Sequence of chain 1.B:
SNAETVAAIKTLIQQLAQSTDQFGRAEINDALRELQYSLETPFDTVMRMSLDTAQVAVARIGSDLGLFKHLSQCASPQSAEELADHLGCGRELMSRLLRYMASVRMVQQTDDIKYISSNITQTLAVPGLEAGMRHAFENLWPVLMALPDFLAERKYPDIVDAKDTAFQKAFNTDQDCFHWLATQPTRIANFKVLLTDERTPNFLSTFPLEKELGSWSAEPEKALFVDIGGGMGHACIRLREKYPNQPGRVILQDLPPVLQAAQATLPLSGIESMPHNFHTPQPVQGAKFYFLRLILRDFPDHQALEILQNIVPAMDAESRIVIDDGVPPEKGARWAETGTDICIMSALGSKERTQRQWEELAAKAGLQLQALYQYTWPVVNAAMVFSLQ

Binding-site contacts:
Ligand atom C26 contacts residue LEU145 of chain 1.B at 3.6 Å (hydrophobic).
Ligand atom C11 contacts residue HIS151 of chain 1.B at 3.6 Å.
Ligand atom O16 contacts residue ARG313 of chain 1.B at 3.8 Å.
Ligand atom N03 contacts residue ILE360 of chain 1.B at 3.8 Å.
Ligand atom C06 contacts residue HIS151 of chain 1.B at 3.9 Å.
Ligand atom C22 contacts residue MET63 of chain 1.A at 3.5 Å (hydrophobic).
Ligand atom C21 contacts residue LEU156 of chain 1.B at 3.8 Å (hydrophobic).
Ligand atom N03 contacts residue ASP314 of chain 1.B at 2.7 Å (salt-bridge).
Ligand atom C06 contacts residue EDO1 of chain 1.Q at 3.9 Å.
Ligand atom C12 contacts residue CYS193 of chain 1.B at 3.5 Å (hydrophobic).
Ligand atom C15 contacts residue EDO1 of chain 1.Q at 3.8 Å.
Ligand atom O09 contacts residue ARG313 of chain 1.B at 2.8 Å.
Ligand atom C24 contacts residue PHE59 of chain 1.A at 3.7 Å (hydrophobic).
Ligand atom O16 contacts residue GOL1 of chain 1.N at 3.5 Å (h-bond).
Ligand atom C10 contacts residue HIS151 of chain 1.B at 3.6 Å.
Ligand atom C13 contacts residue HIS151 of chain 1.B at 3.8 Å.
Ligand atom O07 contacts residue HIS151 of chain 1.B at 2.8 Å (h-bond).
Ligand atom C02 contacts residue ASP314 of chain 1.B at 3.2 Å.
Ligand atom C05 contacts residue ILE360 of chain 1.B at 3.9 Å (hydrophobic).
Ligand atom C11 contacts residue ALA363 of chain 1.B at 3.8 Å (hydrophobic).
Ligand atom C08 contacts residue HIS151 of chain 1.B at 3.7 Å.
Ligand atom C02 contacts residue LEU364 of chain 1.B at 3.5 Å (hydrophobic).
Ligand atom C20 contacts residue MET63 of chain 1.A at 3.8 Å (hydrophobic).
Ligand atom C12 contacts residue LEU197 of chain 1.B at 3.9 Å (hydrophobic).
Ligand atom C13 contacts residue LEU197 of chain 1.B at 3.8 Å (hydrophobic).
Ligand atom C04 contacts residue ASP314 of chain 1.B at 3.8 Å.
Ligand atom C24 contacts residue VAL62 of chain 1.A at 3.6 Å (hydrophobic).
Ligand atom C01 contacts residue EDO1 of chain 1.Q at 3.8 Å.
Ligand atom O07 contacts residue LEU156 of chain 1.B at 3.5 Å.
Ligand atom O09 contacts residue ILE360 of chain 1.B at 3.9 Å.
Ligand atom C10 contacts residue LEU156 of chain 1.B at 3.8 Å (hydrophobic).
Ligand atom C12 contacts residue HIS151 of chain 1.B at 3.7 Å.
Ligand atom C04 contacts residue ILE360 of chain 1.B at 3.6 Å (hydrophobic).
Ligand atom C14 contacts residue HIS151 of chain 1.B at 3.8 Å.
Ligand atom C04 contacts residue EDO1 of chain 1.Q at 3.8 Å.
Ligand atom C05 contacts residue EDO1 of chain 1.Q at 3.6 Å.
Ligand atom C21 contacts residue CYS359 of chain 1.B at 3.4 Å (hydrophobic).
Ligand atom O16 contacts residue THR356 of chain 1.B at 3.6 Å.
Ligand atom C13 contacts residue PHE207 of chain 1.B at 3.6 Å (hydrophobic).
Ligand atom C04 contacts residue ARG313 of chain 1.B at 3.9 Å.

Sequence of chain 1.A:
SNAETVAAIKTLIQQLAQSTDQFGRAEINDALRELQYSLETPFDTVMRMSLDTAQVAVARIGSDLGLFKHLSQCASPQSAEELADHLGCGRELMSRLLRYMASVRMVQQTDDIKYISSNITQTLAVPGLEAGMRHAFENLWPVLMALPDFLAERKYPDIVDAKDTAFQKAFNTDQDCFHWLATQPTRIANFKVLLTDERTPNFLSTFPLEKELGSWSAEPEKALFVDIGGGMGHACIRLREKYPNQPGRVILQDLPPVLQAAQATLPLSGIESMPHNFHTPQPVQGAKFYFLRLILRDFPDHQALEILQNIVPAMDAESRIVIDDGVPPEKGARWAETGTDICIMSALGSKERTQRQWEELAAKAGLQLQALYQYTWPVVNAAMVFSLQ

A protein and the small-molecule ligand that binds it are described below.
Small molecule (SMILES): C/C=C/C=C/CCC[C@H](C)C(=O)c1c(O)c(-c2ccccc2)c[nH]c1=O